Binding-site contacts:
Ligand atom N2 contacts residue THR1100 of chain 1.C at 3.5 Å (h-bond).
Ligand atom O7 contacts residue HIS1101 of chain 1.C at 3.5 Å (h-bond).
Ligand atom O4 contacts residue HIS1101 of chain 1.C at 4.1 Å.
Ligand atom C3 contacts residue THR1100 of chain 1.C at 3.7 Å.
Ligand atom O7 contacts residue ASN1098 of chain 1.C at 3.6 Å.
Ligand atom O5 contacts residue ASN1098 of chain 1.C at 2.4 Å (h-bond).
Ligand atom C8 contacts residue HIS1101 of chain 1.C at 4.0 Å.
Ligand atom C2 contacts residue THR1100 of chain 1.C at 3.7 Å.
Ligand atom O5 contacts residue HIS1101 of chain 1.C at 4.2 Å.
Ligand atom C4 contacts residue ASN1098 of chain 1.C at 4.2 Å.
Ligand atom C7 contacts residue HIS1101 of chain 1.C at 4.0 Å.
Ligand atom C5 contacts residue ASN1098 of chain 1.C at 3.7 Å.
Ligand atom C1 contacts residue HIS1101 of chain 1.C at 4.1 Å.
Ligand atom C6 contacts residue PHE1103 of chain 1.C at 3.4 Å (hydrophobic).
Ligand atom N2 contacts residue ASN1098 of chain 1.C at 2.8 Å (h-bond).
Ligand atom C7 contacts residue ASN1098 of chain 1.C at 3.4 Å.
Ligand atom C5 contacts residue HIS1101 of chain 1.C at 3.6 Å.
Ligand atom C3 contacts residue HIS1101 of chain 1.C at 4.2 Å.
Ligand atom C1 contacts residue THR1100 of chain 1.C at 3.5 Å.
Ligand atom C5 contacts residue PHE1103 of chain 1.C at 3.9 Å (hydrophobic).
Ligand atom C3 contacts residue ASN1098 of chain 1.C at 3.8 Å.
Ligand atom C1 contacts residue PHE1103 of chain 1.C at 4.3 Å (hydrophobic).
Ligand atom C4 contacts residue HIS1101 of chain 1.C at 4.3 Å.
Ligand atom O6 contacts residue PHE1103 of chain 1.C at 4.2 Å.
Ligand atom C1 contacts residue ASN1098 of chain 1.C at 1.4 Å.
Ligand atom C8 contacts residue ASN1098 of chain 1.C at 3.9 Å.
Ligand atom C2 contacts residue ASN1098 of chain 1.C at 2.4 Å.
Ligand atom O5 contacts residue PHE1103 of chain 1.C at 3.5 Å.
Ligand atom C6 contacts residue HIS1101 of chain 1.C at 4.4 Å.

Sequence of chain 1.C:
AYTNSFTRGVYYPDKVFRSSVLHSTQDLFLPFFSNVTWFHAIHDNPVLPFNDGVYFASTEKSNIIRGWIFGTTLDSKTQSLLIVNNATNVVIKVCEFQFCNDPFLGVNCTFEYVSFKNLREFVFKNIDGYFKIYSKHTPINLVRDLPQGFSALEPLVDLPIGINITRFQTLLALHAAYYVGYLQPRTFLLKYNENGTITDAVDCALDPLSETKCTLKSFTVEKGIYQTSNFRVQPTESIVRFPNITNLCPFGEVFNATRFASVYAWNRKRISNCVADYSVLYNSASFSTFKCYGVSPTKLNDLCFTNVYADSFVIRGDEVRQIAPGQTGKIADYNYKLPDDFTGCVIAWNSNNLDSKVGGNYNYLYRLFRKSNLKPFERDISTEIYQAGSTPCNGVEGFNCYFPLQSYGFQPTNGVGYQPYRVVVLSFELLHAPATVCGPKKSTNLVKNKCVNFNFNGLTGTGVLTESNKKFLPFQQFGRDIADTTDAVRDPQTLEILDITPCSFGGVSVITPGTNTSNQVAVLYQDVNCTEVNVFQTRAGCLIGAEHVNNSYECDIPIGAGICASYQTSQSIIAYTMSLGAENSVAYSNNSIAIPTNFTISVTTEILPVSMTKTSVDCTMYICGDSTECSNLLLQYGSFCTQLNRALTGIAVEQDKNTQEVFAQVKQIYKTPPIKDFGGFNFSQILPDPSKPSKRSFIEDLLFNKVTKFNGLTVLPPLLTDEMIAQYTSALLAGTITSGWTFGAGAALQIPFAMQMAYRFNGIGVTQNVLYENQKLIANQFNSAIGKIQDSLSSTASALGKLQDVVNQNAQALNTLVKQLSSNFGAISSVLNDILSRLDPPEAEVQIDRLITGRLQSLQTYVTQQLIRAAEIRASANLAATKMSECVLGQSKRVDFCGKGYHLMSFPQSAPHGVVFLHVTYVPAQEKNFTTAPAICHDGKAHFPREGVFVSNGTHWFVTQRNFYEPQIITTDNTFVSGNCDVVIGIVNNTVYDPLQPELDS

A protein and the small-molecule ligand that binds it are described below.
Small molecule (SMILES): CC(=O)N[C@H]1[C@H](O[C@H]2[C@H](O)[C@@H](NC(C)=O)CO[C@@H]2CO)O[C@H](CO)[C@@H](O)[C@@H]1O